Binding-site contacts:
Ligand atom C3 contacts residue BYN1 of chain 1.F at 1.8 Å.
Ligand atom C12 contacts residue BYN1 of chain 1.F at 0.2 Å.
Ligand atom C15 contacts residue BYN1 of chain 1.F at 0.5 Å.
Ligand atom O2 contacts residue BYN1 of chain 1.F at 2.5 Å (h-bond).
Ligand atom O3 contacts residue ILE171 of chain 1.A at 1.3 Å (h-bond).
Ligand atom C16 contacts residue BYN1 of chain 1.F at 0.5 Å.
Ligand atom C2 contacts residue BYN1 of chain 1.F at 2.7 Å.
Ligand atom C18 contacts residue BYN1 of chain 1.F at 0.9 Å.
Ligand atom O6 contacts residue K1 of chain 1.C at 2.5 Å.
Ligand atom C8 contacts residue BYN1 of chain 1.F at 0.1 Å.
Ligand atom O9 contacts residue LYS391 of chain 1.A at 2.5 Å (salt-bridge).
Ligand atom C5 contacts residue BYN1 of chain 1.F at 1.0 Å.
Ligand atom O5 contacts residue BYN1 of chain 1.F at 1.6 Å.
Ligand atom O3 contacts residue BYN1 of chain 1.F at 2.2 Å (h-bond).
Ligand atom C20 contacts residue BYN1 of chain 1.F at 1.4 Å.
Ligand atom C4 contacts residue BYN1 of chain 1.F at 0.4 Å.
Ligand atom N2 contacts residue BYN1 of chain 1.F at 1.4 Å.
Ligand atom C10 contacts residue BYN1 of chain 1.F at 0.1 Å.
Ligand atom C13 contacts residue BYN1 of chain 1.F at 0.3 Å.
Ligand atom C6 contacts residue BYN1 of chain 1.F at 0.7 Å.
Ligand atom O9 contacts residue BYN1 of chain 1.F at 0.2 Å (h-bond).
Ligand atom C14 contacts residue BYN1 of chain 1.F at 0.3 Å.
Ligand atom N4 contacts residue BYN1 of chain 1.F at 0.8 Å (h-bond).
Ligand atom C22 contacts residue BYN1 of chain 1.F at 0.7 Å.
Ligand atom P1 contacts residue BYN1 of chain 1.F at 0.1 Å.
Ligand atom C21 contacts residue BYN1 of chain 1.F at 0.6 Å.
Ligand atom O7 contacts residue MN1 of chain 1.B at 2.2 Å.
Ligand atom C19 contacts residue ILE171 of chain 1.A at 2.6 Å (hydrophobic).
Ligand atom C19 contacts residue BYN1 of chain 1.F at 1.2 Å.
Ligand atom C17 contacts residue BYN1 of chain 1.F at 1.0 Å.
Ligand atom C9 contacts residue BYN1 of chain 1.F at 0.3 Å.
Ligand atom N3 contacts residue BYN1 of chain 1.F at 1.1 Å.
Ligand atom O8 contacts residue BYN1 of chain 1.F at 0.3 Å (h-bond).
Ligand atom O5 contacts residue GLN190 of chain 1.A at 2.7 Å (h-bond).
Ligand atom O4 contacts residue BYN1 of chain 1.F at 1.9 Å (h-bond).
Ligand atom O4 contacts residue SER223 of chain 1.A at 2.2 Å (h-bond).
Ligand atom O6 contacts residue BYN1 of chain 1.F at 0.6 Å (h-bond).
Ligand atom C11 contacts residue BYN1 of chain 1.F at 0.2 Å.
Ligand atom O7 contacts residue BYN1 of chain 1.F at 0.1 Å (h-bond).
Ligand atom C7 contacts residue BYN1 of chain 1.F at 0.8 Å.

The protein below binds the small molecule below.
Small molecule (SMILES): Cc1cc2c3c(c1C)C(C)(C)CC3=Nc1c(nc(O)[nH]c1=O)N2C[C@H](O)[C@H](O)[C@H](O)COP(=O)(O)O

Sequence of chain 1.A:
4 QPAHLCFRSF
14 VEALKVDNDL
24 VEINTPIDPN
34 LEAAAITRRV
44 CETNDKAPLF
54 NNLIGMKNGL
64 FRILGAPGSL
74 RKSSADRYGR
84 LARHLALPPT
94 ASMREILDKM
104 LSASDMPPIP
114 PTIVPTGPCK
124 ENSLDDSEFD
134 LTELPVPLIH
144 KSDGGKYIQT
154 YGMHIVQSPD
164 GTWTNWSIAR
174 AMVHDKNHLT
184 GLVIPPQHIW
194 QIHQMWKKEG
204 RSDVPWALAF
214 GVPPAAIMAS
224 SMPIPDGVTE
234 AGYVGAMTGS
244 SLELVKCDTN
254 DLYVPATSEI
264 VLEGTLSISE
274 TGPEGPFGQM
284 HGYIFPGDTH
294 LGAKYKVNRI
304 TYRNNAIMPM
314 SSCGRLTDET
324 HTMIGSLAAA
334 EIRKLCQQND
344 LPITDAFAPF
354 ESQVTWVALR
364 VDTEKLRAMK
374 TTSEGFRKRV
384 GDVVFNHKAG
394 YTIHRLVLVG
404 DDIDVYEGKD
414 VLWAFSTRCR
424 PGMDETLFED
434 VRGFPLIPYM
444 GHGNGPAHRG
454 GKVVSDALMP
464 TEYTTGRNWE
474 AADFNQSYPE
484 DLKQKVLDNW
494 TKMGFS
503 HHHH